Binding-site contacts:
Ligand atom CE2 contacts residue SER69 of chain 2.C at 3.9 Å.
Ligand atom O contacts residue CYS43 of chain 2.B at 4.0 Å.
Ligand atom CD2 contacts residue CYS43 of chain 2.C at 4.3 Å (hydrophobic).
Ligand atom CE1 contacts residue GLY68 of chain 2.C at 4.3 Å.
Ligand atom CA contacts residue SER66 of chain 2.C at 4.0 Å.
Ligand atom OH contacts residue GLY68 of chain 2.C at 4.1 Å.
Ligand atom C contacts residue SER47 of chain 2.C at 1.5 Å.
Ligand atom OH contacts residue TRP67 of chain 2.C at 3.4 Å.
Ligand atom CE1 contacts residue MET44 of chain 2.C at 3.6 Å (hydrophobic).
Ligand atom CE2 contacts residue GLY68 of chain 2.C at 3.6 Å.
Ligand atom OH contacts residue SER66 of chain 2.C at 4.2 Å.
Ligand atom OH contacts residue VAL65 of chain 2.C at 3.3 Å.
Ligand atom CB1 contacts residue SER47 of chain 2.C at 2.9 Å.
Ligand atom CE2 contacts residue SER42 of chain 2.C at 4.0 Å.
Ligand atom CZ contacts residue CYS72 of chain 2.C at 4.0 Å (hydrophobic).
Ligand atom CB1 contacts residue SER66 of chain 2.C at 3.7 Å.
Ligand atom CG contacts residue CYS43 of chain 2.C at 4.0 Å (hydrophobic).
Ligand atom CB1 contacts residue CYS43 of chain 2.C at 3.8 Å (hydrophobic).
Ligand atom C contacts residue HIS42 of chain 2.B at 3.1 Å.
Ligand atom CB2 contacts residue SER47 of chain 2.C at 3.8 Å.
Ligand atom CB2 contacts residue GLY45 of chain 2.C at 4.1 Å.
Ligand atom CG contacts residue TRP67 of chain 2.C at 4.1 Å (hydrophobic).
Ligand atom CD2 contacts residue TRP67 of chain 2.C at 3.6 Å (hydrophobic).
Ligand atom CZ contacts residue SER69 of chain 2.C at 2.7 Å.
Ligand atom CD2 contacts residue GLY68 of chain 2.C at 3.9 Å.
Ligand atom O contacts residue CYS27 of chain 2.B at 3.7 Å.
Ligand atom O contacts residue HIS42 of chain 2.B at 2.8 Å (h-bond).
Ligand atom O contacts residue SER47 of chain 2.C at 2.0 Å.
Ligand atom CD1 contacts residue MET44 of chain 2.C at 3.9 Å (hydrophobic).
Ligand atom OH contacts residue SER42 of chain 2.C at 4.0 Å.
Ligand atom CE1 contacts residue CYS72 of chain 2.C at 4.1 Å (hydrophobic).
Ligand atom CA contacts residue SER47 of chain 2.C at 2.6 Å.
Ligand atom CE2 contacts residue TRP67 of chain 2.C at 3.8 Å (hydrophobic).
Ligand atom CA contacts residue CYS43 of chain 2.C at 4.1 Å (hydrophobic).
Ligand atom CA contacts residue HIS42 of chain 2.B at 4.0 Å.
Ligand atom CE1 contacts residue SER69 of chain 2.C at 3.1 Å.
Ligand atom CD1 contacts residue CYS43 of chain 2.C at 4.0 Å (hydrophobic).
Ligand atom CZ contacts residue GLY68 of chain 2.C at 3.8 Å.
Ligand atom CB2 contacts residue MET44 of chain 2.C at 4.0 Å (hydrophobic).
Ligand atom C contacts residue SER66 of chain 2.C at 3.9 Å.

The protein below binds the small molecule below.
Small molecule (SMILES): CC(Cc1ccccc1O)C(=O)O

Sequence of chain 2.C:
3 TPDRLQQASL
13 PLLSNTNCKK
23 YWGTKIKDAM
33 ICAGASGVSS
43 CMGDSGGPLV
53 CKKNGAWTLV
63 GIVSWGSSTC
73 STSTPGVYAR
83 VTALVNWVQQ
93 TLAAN

Sequence of chain 2.B:
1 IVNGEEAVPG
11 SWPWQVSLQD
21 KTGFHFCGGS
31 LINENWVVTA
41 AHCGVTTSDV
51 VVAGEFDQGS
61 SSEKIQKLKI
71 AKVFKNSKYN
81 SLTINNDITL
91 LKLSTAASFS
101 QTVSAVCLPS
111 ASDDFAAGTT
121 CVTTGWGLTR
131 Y